Sequence of chain 1.I:
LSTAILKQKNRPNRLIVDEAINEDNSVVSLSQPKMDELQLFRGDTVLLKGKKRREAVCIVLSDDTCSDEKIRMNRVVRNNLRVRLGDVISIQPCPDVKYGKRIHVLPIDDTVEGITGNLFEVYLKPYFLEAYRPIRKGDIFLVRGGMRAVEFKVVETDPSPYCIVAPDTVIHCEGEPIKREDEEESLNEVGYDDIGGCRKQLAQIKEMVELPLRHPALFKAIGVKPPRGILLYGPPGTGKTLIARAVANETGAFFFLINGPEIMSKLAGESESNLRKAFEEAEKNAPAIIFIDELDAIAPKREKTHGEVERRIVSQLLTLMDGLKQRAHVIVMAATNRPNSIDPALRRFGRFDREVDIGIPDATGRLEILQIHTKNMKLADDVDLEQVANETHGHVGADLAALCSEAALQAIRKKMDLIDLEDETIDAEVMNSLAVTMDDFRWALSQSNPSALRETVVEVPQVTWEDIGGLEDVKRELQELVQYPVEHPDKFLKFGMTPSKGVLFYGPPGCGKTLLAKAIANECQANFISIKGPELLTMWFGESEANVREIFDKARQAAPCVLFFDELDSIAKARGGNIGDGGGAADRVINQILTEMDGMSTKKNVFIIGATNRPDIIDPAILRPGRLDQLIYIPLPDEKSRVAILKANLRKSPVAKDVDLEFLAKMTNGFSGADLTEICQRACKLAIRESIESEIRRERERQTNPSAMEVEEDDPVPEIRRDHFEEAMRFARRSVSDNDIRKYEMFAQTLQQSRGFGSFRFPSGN

This protein binds this small molecule.
Small molecule (SMILES): Nc1ncnc2c1ncn2[C@@H]1O[C@H](COP(=O)(O)OP(=O)(O)OP(O)(O)=S)[C@@H](O)[C@H]1O

Sequence of chain 1.H:
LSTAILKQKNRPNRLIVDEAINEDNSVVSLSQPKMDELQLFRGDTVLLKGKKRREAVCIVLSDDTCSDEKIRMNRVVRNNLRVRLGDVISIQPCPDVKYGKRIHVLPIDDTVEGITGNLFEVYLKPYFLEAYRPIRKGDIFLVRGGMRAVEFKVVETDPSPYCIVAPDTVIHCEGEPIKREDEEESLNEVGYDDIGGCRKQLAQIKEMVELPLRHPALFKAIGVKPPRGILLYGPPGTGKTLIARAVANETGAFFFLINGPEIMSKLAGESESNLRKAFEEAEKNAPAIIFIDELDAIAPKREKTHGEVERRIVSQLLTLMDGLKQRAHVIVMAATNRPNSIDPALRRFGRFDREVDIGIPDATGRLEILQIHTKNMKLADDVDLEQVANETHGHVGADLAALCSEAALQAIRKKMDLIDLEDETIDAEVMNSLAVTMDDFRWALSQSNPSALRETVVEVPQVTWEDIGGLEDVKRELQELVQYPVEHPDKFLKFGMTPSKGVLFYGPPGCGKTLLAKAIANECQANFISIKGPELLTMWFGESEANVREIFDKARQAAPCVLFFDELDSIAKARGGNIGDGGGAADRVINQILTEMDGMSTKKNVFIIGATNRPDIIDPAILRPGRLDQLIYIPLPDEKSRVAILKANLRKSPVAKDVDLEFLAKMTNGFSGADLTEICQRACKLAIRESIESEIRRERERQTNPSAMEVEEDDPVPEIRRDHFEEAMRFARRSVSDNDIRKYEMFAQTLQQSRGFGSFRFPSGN

Binding-site contacts:
Ligand atom O4' contacts residue ALA409 of chain 1.I at 3.6 Å.
Ligand atom PB contacts residue GLY248 of chain 1.I at 3.4 Å.
Ligand atom N1 contacts residue ILE380 of chain 1.I at 3.8 Å.
Ligand atom O3B contacts residue PRO247 of chain 1.I at 3.6 Å.
Ligand atom PA contacts residue MG1 of chain 1.LA at 3.6 Å.
Ligand atom N1 contacts residue GLY207 of chain 1.I at 3.8 Å.
Ligand atom O2A contacts residue GLY250 of chain 1.I at 3.3 Å.
Ligand atom O3A contacts residue GLY250 of chain 1.I at 3.4 Å (h-bond).
Ligand atom O2A contacts residue THR252 of chain 1.I at 3.1 Å (h-bond).
Ligand atom C8 contacts residue THR249 of chain 1.I at 3.8 Å.
Ligand atom C8 contacts residue GLY250 of chain 1.I at 3.7 Å.
Ligand atom O3B contacts residue GLY248 of chain 1.I at 2.6 Å (h-bond).
Ligand atom PB contacts residue GLY250 of chain 1.I at 3.5 Å.
Ligand atom O1B contacts residue MG1 of chain 1.LA at 2.1 Å.
Ligand atom N1 contacts residue ASP205 of chain 1.I at 3.5 Å (salt-bridge).
Ligand atom O2' contacts residue HIS384 of chain 1.I at 3.7 Å.
Ligand atom O1A contacts residue MG1 of chain 1.LA at 3.3 Å.
Ligand atom C8 contacts residue GLY248 of chain 1.I at 3.7 Å.
Ligand atom O3A contacts residue GLY248 of chain 1.I at 3.4 Å.
Ligand atom O2B contacts residue THR249 of chain 1.I at 2.7 Å (h-bond).
Ligand atom O2A contacts residue LYS251 of chain 1.I at 3.3 Å (salt-bridge).
Ligand atom O1B contacts residue THR252 of chain 1.I at 3.5 Å (h-bond).
Ligand atom N6 contacts residue GLY207 of chain 1.I at 3.4 Å (h-bond).
Ligand atom PG contacts residue MG1 of chain 1.LA at 3.5 Å.
Ligand atom N3 contacts residue LEU253 of chain 1.I at 3.8 Å.
Ligand atom PB contacts residue MG1 of chain 1.LA at 3.4 Å.
Ligand atom PB contacts residue THR249 of chain 1.I at 3.8 Å.
Ligand atom N7 contacts residue THR249 of chain 1.I at 3.2 Å (h-bond).
Ligand atom O2B contacts residue LYS251 of chain 1.I at 3.1 Å (salt-bridge).
Ligand atom N3 contacts residue HIS384 of chain 1.I at 3.2 Å.
Ligand atom O3G contacts residue PRO247 of chain 1.I at 3.8 Å.
Ligand atom C2 contacts residue ASP205 of chain 1.I at 3.2 Å.
Ligand atom O3G contacts residue ARG359 of chain 1.H at 3.7 Å.
Ligand atom N7 contacts residue GLY250 of chain 1.I at 3.6 Å.
Ligand atom O1B contacts residue LYS251 of chain 1.I at 3.5 Å (salt-bridge).
Ligand atom O2B contacts residue GLY248 of chain 1.I at 3.4 Å (h-bond).
Ligand atom O2G contacts residue MG1 of chain 1.LA at 2.1 Å.
Ligand atom O2A contacts residue LEU253 of chain 1.I at 3.7 Å.
Ligand atom O2A contacts residue MG1 of chain 1.LA at 3.2 Å.
Ligand atom O2B contacts residue GLY250 of chain 1.I at 2.5 Å (h-bond).